A protein and the small-molecule ligand that binds it are described below.
Small molecule (SMILES): CC(=O)N[C@H]1[C@H](O[C@H]2[C@H](O)[C@@H](NC(C)=O)CO[C@@H]2CO)O[C@H](CO)[C@@H](O)[C@@H]1O

Sequence of chain 1.U:
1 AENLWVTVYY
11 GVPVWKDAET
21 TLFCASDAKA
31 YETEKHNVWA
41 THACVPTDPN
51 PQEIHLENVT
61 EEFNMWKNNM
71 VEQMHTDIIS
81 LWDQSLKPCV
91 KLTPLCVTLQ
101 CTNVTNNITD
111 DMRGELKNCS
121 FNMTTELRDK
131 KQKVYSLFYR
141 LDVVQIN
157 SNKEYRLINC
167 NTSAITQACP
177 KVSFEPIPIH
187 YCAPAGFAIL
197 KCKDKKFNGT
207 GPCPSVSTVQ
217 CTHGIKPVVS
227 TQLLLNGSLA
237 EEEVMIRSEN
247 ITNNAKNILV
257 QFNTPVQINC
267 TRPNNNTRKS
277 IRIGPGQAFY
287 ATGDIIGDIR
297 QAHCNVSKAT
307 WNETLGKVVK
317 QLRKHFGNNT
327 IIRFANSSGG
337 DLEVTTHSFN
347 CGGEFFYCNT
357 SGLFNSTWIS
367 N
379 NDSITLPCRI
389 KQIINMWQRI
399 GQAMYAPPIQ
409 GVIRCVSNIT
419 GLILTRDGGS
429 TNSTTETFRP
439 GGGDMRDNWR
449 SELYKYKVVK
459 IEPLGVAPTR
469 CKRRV

Sequence of chain 1.F:
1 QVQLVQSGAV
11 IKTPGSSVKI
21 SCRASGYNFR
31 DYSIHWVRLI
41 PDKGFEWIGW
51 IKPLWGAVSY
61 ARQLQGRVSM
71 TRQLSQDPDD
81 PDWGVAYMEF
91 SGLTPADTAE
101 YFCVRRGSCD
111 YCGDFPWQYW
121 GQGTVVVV

Binding-site contacts:
Ligand atom C6 contacts residue ARG162 of chain 1.U at 3.3 Å.
Ligand atom C2 contacts residue ASN167 of chain 1.U at 2.8 Å.
Ligand atom C5 contacts residue ASN167 of chain 1.U at 3.4 Å.
Ligand atom C1 contacts residue ASN167 of chain 1.U at 1.5 Å.
Ligand atom C7 contacts residue ILE164 of chain 1.U at 4.4 Å (hydrophobic).
Ligand atom C7 contacts residue THR168 of chain 1.U at 4.0 Å.
Ligand atom N2 contacts residue THR168 of chain 1.U at 4.1 Å.
Ligand atom C8 contacts residue THR168 of chain 1.U at 3.4 Å.
Ligand atom C6 contacts residue ASN167 of chain 1.U at 4.3 Å.
Ligand atom C5 contacts residue ARG162 of chain 1.U at 3.8 Å.
Ligand atom C8 contacts residue GLN76 of chain 1.F at 3.6 Å.
Ligand atom O5 contacts residue ARG162 of chain 1.U at 3.4 Å (salt-bridge).
Ligand atom C6 contacts residue ILE164 of chain 1.U at 4.1 Å (hydrophobic).
Ligand atom C5 contacts residue ILE164 of chain 1.U at 3.9 Å (hydrophobic).
Ligand atom C1 contacts residue THR168 of chain 1.U at 4.5 Å.
Ligand atom C1 contacts residue ARG162 of chain 1.U at 4.4 Å.
Ligand atom C7 contacts residue ASN167 of chain 1.U at 3.8 Å.
Ligand atom O7 contacts residue ASN167 of chain 1.U at 3.6 Å (h-bond).
Ligand atom O4 contacts residue ILE164 of chain 1.U at 4.0 Å.
Ligand atom C8 contacts residue ILE164 of chain 1.U at 4.1 Å (hydrophobic).
Ligand atom C7 contacts residue ARG278 of chain 1.G at 4.2 Å.
Ligand atom O6 contacts residue ARG162 of chain 1.U at 3.1 Å (salt-bridge).
Ligand atom O6 contacts residue ASN167 of chain 1.U at 4.1 Å.
Ligand atom N2 contacts residue ASN167 of chain 1.U at 3.5 Å (h-bond).
Ligand atom O5 contacts residue ASN167 of chain 1.U at 2.0 Å (h-bond).
Ligand atom C3 contacts residue ASN167 of chain 1.U at 4.0 Å.
Ligand atom O7 contacts residue ARG278 of chain 1.G at 3.3 Å (salt-bridge).
Ligand atom C4 contacts residue ASN167 of chain 1.U at 4.2 Å.

Sequence of chain 1.G:
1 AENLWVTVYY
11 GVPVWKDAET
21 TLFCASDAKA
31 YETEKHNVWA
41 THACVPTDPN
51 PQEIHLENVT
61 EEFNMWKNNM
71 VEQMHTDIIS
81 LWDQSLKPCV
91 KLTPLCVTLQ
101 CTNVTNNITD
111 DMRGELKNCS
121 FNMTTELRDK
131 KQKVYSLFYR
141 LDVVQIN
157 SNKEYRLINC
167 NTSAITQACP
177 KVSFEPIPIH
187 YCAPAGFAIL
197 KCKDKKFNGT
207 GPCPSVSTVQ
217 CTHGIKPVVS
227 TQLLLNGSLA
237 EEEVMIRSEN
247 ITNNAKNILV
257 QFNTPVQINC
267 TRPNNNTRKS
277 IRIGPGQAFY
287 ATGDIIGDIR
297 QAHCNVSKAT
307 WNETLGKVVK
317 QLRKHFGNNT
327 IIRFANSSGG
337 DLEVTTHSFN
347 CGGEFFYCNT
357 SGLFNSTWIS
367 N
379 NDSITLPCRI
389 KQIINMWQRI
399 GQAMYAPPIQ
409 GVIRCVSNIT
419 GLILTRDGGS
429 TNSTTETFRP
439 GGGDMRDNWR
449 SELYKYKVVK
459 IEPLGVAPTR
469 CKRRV